The protein below binds the small molecule below.
Small molecule (SMILES): COc1ccc(C2=NN(C3CCCCCC3)C(=O)[C@@H]3CC=CC[C@H]23)cc1C#CC(N)=O

Sequence of chain 1.B:
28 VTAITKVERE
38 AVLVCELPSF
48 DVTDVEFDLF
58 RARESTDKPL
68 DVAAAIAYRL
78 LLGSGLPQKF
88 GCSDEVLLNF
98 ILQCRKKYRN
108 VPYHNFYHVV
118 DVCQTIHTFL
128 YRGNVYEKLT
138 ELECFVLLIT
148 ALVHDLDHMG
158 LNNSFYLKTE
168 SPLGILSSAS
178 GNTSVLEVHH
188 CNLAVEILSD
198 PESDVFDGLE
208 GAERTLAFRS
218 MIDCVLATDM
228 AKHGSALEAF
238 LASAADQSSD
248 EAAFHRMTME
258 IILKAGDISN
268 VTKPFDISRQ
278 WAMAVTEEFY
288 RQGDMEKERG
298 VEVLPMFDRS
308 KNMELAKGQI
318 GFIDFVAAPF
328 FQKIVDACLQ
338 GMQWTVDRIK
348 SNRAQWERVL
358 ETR

Binding-site contacts:
Ligand atom C1 contacts residue GLN316 of chain 1.B at 3.4 Å.
Ligand atom C10 contacts residue GLN316 of chain 1.B at 3.6 Å.
Ligand atom O2 contacts residue GLY315 of chain 1.B at 3.3 Å.
Ligand atom C1 contacts residue ASN267 of chain 1.B at 4.1 Å.
Ligand atom C18 contacts residue PHE319 of chain 1.B at 4.2 Å (hydrophobic).
Ligand atom C10 contacts residue GLY315 of chain 1.B at 3.7 Å.
Ligand atom C7 contacts residue VAL282 of chain 1.B at 4.2 Å (hydrophobic).
Ligand atom O1 contacts residue VAL282 of chain 1.B at 3.7 Å.
Ligand atom C18 contacts residue MET227 of chain 1.B at 4.1 Å (hydrophobic).
Ligand atom C23 contacts residue ASP264 of chain 1.B at 3.7 Å.
Ligand atom C8 contacts residue PHE319 of chain 1.B at 4.2 Å (hydrophobic).
Ligand atom O2 contacts residue GLN316 of chain 1.B at 2.9 Å (h-bond).
Ligand atom C9 contacts residue GLN316 of chain 1.B at 3.5 Å.
Ligand atom C17 contacts residue MET227 of chain 1.B at 3.7 Å (hydrophobic).
Ligand atom N1 contacts residue MET303 of chain 1.B at 3.5 Å (h-bond).
Ligand atom C5 contacts residue PHE319 of chain 1.B at 3.8 Å (hydrophobic).
Ligand atom C17 contacts residue VAL323 of chain 1.B at 4.2 Å (hydrophobic).
Ligand atom C23 contacts residue MET227 of chain 1.B at 3.8 Å (hydrophobic).
Ligand atom C4 contacts residue PHE319 of chain 1.B at 4.0 Å (hydrophobic).
Ligand atom C11 contacts residue PHE319 of chain 1.B at 4.2 Å (hydrophobic).
Ligand atom C6 contacts residue PHE286 of chain 1.B at 3.9 Å (hydrophobic).
Ligand atom O3 contacts residue MET227 of chain 1.B at 3.5 Å.
Ligand atom C23 contacts residue ILE265 of chain 1.B at 4.2 Å (hydrophobic).
Ligand atom C13 contacts residue MET303 of chain 1.B at 4.0 Å (hydrophobic).
Ligand atom N1 contacts residue GLY315 of chain 1.B at 3.8 Å.
Ligand atom C24 contacts residue MET227 of chain 1.B at 4.0 Å (hydrophobic).
Ligand atom C24 contacts residue ILE265 of chain 1.B at 3.8 Å (hydrophobic).
Ligand atom N1 contacts residue MET310 of chain 1.B at 3.2 Å.
Ligand atom C7 contacts residue PHE319 of chain 1.B at 3.9 Å (hydrophobic).
Ligand atom O1 contacts residue GLN316 of chain 1.B at 3.0 Å (h-bond).
Ligand atom C2 contacts residue GLN316 of chain 1.B at 4.1 Å.
Ligand atom C22 contacts residue MET227 of chain 1.B at 3.7 Å (hydrophobic).
Ligand atom C2 contacts residue VAL282 of chain 1.B at 3.8 Å (hydrophobic).
Ligand atom C8 contacts residue PHE286 of chain 1.B at 4.1 Å (hydrophobic).
Ligand atom C3 contacts residue PHE319 of chain 1.B at 4.1 Å (hydrophobic).
Ligand atom C22 contacts residue ASP264 of chain 1.B at 3.9 Å.
Ligand atom C19 contacts residue MET227 of chain 1.B at 3.8 Å (hydrophobic).
Ligand atom N2 contacts residue PHE319 of chain 1.B at 4.2 Å.
Ligand atom C6 contacts residue PHE319 of chain 1.B at 3.8 Å (hydrophobic).
Ligand atom C8 contacts residue GLN316 of chain 1.B at 3.7 Å.